The protein below binds the small molecule below.
Small molecule (SMILES): CC(=O)N[C@@H]1[C@@H](O)[C@H](O)[C@@H](CO)O[C@H]1O

Sequence of chain 4.A:
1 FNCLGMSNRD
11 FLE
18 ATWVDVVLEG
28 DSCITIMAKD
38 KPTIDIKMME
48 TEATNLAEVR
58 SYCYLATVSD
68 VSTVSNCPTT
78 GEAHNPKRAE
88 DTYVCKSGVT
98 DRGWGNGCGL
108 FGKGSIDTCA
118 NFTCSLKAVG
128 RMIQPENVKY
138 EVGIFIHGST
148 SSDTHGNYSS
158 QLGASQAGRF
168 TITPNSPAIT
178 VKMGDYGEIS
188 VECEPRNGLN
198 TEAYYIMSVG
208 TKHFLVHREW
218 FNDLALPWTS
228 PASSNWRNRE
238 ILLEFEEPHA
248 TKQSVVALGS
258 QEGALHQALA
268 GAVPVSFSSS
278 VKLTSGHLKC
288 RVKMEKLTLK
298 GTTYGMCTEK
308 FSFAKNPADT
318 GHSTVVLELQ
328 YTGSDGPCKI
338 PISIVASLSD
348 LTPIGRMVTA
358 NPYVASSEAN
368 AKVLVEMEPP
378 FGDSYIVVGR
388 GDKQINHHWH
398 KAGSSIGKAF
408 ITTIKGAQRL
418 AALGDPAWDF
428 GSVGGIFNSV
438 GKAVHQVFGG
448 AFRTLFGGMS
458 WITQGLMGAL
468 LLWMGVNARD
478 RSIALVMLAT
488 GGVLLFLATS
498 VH

Binding-site contacts:
Ligand atom O7 contacts residue ASN154 of chain 4.A at 3.6 Å.
Ligand atom C7 contacts residue ASN154 of chain 4.A at 3.4 Å.
Ligand atom N2 contacts residue SER156 of chain 4.A at 4.2 Å.
Ligand atom C8 contacts residue ASN154 of chain 4.A at 3.9 Å.
Ligand atom C4 contacts residue ASN154 of chain 4.A at 4.2 Å.
Ligand atom C2 contacts residue ASN154 of chain 4.A at 2.5 Å.
Ligand atom O5 contacts residue SER156 of chain 4.A at 3.9 Å.
Ligand atom C1 contacts residue SER156 of chain 4.A at 3.3 Å.
Ligand atom C5 contacts residue ASN154 of chain 4.A at 3.6 Å.
Ligand atom N2 contacts residue ASN154 of chain 4.A at 3.0 Å (h-bond).
Ligand atom C2 contacts residue SER156 of chain 4.A at 4.3 Å.
Ligand atom C1 contacts residue ASN154 of chain 4.A at 1.4 Å.
Ligand atom C5 contacts residue SER156 of chain 4.A at 3.9 Å.
Ligand atom C3 contacts residue ASN154 of chain 4.A at 3.9 Å.
Ligand atom O5 contacts residue ASN154 of chain 4.A at 2.4 Å (h-bond).